The protein below binds the small molecule below.
Small molecule (SMILES): CC(=O)NCCCC[C@H](N)C(=O)N[C@@H](CO)C(=O)N[C@@H](C)C(=O)N1CCC[C@H]1C(=O)N[C@@H](C)C=O

Sequence of chain 1.A:
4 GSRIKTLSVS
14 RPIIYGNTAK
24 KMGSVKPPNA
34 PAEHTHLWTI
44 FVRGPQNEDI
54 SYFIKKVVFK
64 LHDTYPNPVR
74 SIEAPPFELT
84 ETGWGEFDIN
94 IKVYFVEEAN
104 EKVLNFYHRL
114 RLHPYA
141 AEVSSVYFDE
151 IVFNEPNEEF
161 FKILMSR

Sequence of chain 1.C:
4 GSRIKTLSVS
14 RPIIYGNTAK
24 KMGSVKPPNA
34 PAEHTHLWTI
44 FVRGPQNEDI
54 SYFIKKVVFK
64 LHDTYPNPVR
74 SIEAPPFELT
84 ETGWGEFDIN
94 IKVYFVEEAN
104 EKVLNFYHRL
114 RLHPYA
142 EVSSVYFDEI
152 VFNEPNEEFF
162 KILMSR

Binding-site contacts:
Ligand atom O contacts residue PRO117 of chain 1.C at 3.4 Å.
Ligand atom CE contacts residue PHE90 of chain 1.C at 3.8 Å (hydrophobic).
Ligand atom CH contacts residue TRP87 of chain 1.C at 3.3 Å (hydrophobic).
Ligand atom CB contacts residue HIS65 of chain 1.C at 3.6 Å.
Ligand atom CG contacts residue GLU89 of chain 1.C at 3.6 Å.
Ligand atom CD contacts residue TRP87 of chain 1.C at 3.3 Å (hydrophobic).
Ligand atom O contacts residue HIS116 of chain 1.C at 3.5 Å.
Ligand atom CD contacts residue THR67 of chain 1.C at 3.5 Å.
Ligand atom NZ contacts residue TRP87 of chain 1.C at 3.6 Å (h-bond).
Ligand atom NZ contacts residue THR67 of chain 1.C at 3.0 Å (h-bond).
Ligand atom N contacts residue SO41 of chain 1.J at 2.7 Å (h-bond).
Ligand atom CB contacts residue GLU89 of chain 1.C at 3.8 Å.
Ligand atom CB contacts residue HIS116 of chain 1.C at 3.7 Å.
Ligand atom CD contacts residue HIS65 of chain 1.C at 3.7 Å.
Ligand atom CA contacts residue GLU89 of chain 1.C at 3.3 Å.
Ligand atom OH contacts residue GLY88 of chain 1.C at 3.0 Å (h-bond).
Ligand atom OH contacts residue TYR68 of chain 1.C at 3.6 Å (h-bond).
Ligand atom CH3 contacts residue TYR68 of chain 1.C at 3.3 Å (hydrophobic).
Ligand atom C contacts residue GLU89 of chain 1.C at 3.8 Å.
Ligand atom CE contacts residue TRP87 of chain 1.C at 3.7 Å (hydrophobic).
Ligand atom CB contacts residue ASP66 of chain 1.A at 3.5 Å.
Ligand atom CH3 contacts residue HIS37 of chain 1.C at 3.5 Å.
Ligand atom CA contacts residue SO41 of chain 1.J at 3.6 Å.
Ligand atom CA contacts residue TRP87 of chain 1.C at 3.5 Å (hydrophobic).
Ligand atom CA contacts residue ASP66 of chain 1.A at 3.6 Å.
Ligand atom CD contacts residue TRP87 of chain 1.C at 3.8 Å (hydrophobic).
Ligand atom N contacts residue ASP66 of chain 1.A at 2.8 Å (salt-bridge).
Ligand atom OH contacts residue TRP87 of chain 1.C at 2.4 Å (h-bond).
Ligand atom CH contacts residue TYR68 of chain 1.C at 3.5 Å (hydrophobic).
Ligand atom CE contacts residue THR67 of chain 1.C at 3.8 Å.
Ligand atom CH3 contacts residue TRP87 of chain 1.C at 3.7 Å (hydrophobic).
Ligand atom N contacts residue HIS116 of chain 1.C at 3.7 Å.
Ligand atom C contacts residue GLY88 of chain 1.C at 3.7 Å.
Ligand atom CG contacts residue TRP87 of chain 1.C at 3.6 Å (hydrophobic).
Ligand atom CE contacts residue GLY88 of chain 1.C at 3.8 Å.
Ligand atom N contacts residue GLU89 of chain 1.C at 3.0 Å (salt-bridge).
Ligand atom C contacts residue GLU89 of chain 1.C at 3.6 Å.
Ligand atom O contacts residue GLU89 of chain 1.C at 2.7 Å (salt-bridge).
Ligand atom OH contacts residue GLY86 of chain 1.C at 3.2 Å.
Ligand atom O contacts residue GLY88 of chain 1.C at 3.2 Å.